Sequence of chain 1.A:
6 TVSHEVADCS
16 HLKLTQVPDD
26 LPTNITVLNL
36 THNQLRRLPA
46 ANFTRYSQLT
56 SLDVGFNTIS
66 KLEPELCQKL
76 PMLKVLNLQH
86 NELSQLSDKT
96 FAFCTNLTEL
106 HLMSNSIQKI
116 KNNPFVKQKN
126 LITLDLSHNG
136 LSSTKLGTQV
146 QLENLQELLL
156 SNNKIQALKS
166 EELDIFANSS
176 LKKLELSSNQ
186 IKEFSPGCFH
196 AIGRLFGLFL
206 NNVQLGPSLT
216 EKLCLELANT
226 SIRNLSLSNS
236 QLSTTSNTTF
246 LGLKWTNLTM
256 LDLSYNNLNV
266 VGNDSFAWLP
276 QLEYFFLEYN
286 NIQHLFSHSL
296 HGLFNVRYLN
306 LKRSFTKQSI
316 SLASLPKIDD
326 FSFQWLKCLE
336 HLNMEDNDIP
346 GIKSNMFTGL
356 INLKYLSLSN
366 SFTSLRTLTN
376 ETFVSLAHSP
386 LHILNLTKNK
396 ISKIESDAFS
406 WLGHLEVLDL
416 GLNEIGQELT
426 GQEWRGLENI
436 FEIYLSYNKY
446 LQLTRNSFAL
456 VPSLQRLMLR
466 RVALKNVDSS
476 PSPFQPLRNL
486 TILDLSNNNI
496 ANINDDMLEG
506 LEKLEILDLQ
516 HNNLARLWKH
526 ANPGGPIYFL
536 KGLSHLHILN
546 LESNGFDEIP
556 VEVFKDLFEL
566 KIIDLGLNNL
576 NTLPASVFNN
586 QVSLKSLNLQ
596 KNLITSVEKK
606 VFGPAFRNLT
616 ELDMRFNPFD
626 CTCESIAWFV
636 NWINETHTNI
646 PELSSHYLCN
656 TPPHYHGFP

A small-molecule ligand and the protein it binds are described below.
Small molecule (SMILES): CC(=O)N[C@H]1[C@H](O[C@H]2[C@H](O)[C@@H](NC(C)=O)CO[C@@H]2CO)O[C@H](CO)[C@@H](O)[C@@H]1O

Binding-site contacts:
Ligand atom C8 contacts residue LYS177 of chain 1.A at 3.8 Å.
Ligand atom C1 contacts residue ASN229 of chain 1.A at 1.4 Å.
Ligand atom C8 contacts residue TYR279 of chain 1.A at 3.4 Å (hydrophobic).
Ligand atom O7 contacts residue LYS177 of chain 1.A at 4.1 Å.
Ligand atom C8 contacts residue PHE201 of chain 1.A at 4.4 Å (hydrophobic).
Ligand atom C7 contacts residue ASN229 of chain 1.A at 3.4 Å.
Ligand atom C5 contacts residue ASN229 of chain 1.A at 3.6 Å.
Ligand atom C2 contacts residue ASN229 of chain 1.A at 2.4 Å.
Ligand atom O5 contacts residue ASN229 of chain 1.A at 2.4 Å (h-bond).
Ligand atom C3 contacts residue ASN229 of chain 1.A at 3.8 Å.
Ligand atom C1 contacts residue MET255 of chain 1.A at 3.9 Å (hydrophobic).
Ligand atom O6 contacts residue MET255 of chain 1.A at 4.5 Å.
Ligand atom C6 contacts residue MET255 of chain 1.A at 3.9 Å (hydrophobic).
Ligand atom N2 contacts residue ASN229 of chain 1.A at 2.9 Å (h-bond).
Ligand atom C7 contacts residue TYR279 of chain 1.A at 4.4 Å (hydrophobic).
Ligand atom C5 contacts residue MET255 of chain 1.A at 4.0 Å (hydrophobic).
Ligand atom O5 contacts residue MET255 of chain 1.A at 3.4 Å.
Ligand atom O7 contacts residue ASN229 of chain 1.A at 3.5 Å (h-bond).
Ligand atom C4 contacts residue ASN229 of chain 1.A at 4.2 Å.